Binding-site contacts:
Ligand atom OD1 contacts residue ARG890 of chain 1.A at 3.5 Å (salt-bridge).
Ligand atom OD2 contacts residue ARG894 of chain 1.A at 2.8 Å (salt-bridge).
Ligand atom CG contacts residue ARG890 of chain 1.A at 4.3 Å.
Ligand atom CB contacts residue ASN970 of chain 1.A at 3.4 Å.
Ligand atom CA contacts residue ASN970 of chain 1.A at 3.6 Å.
Ligand atom CG contacts residue ASN970 of chain 1.A at 3.8 Å.
Ligand atom OD1 contacts residue GLN969 of chain 1.A at 4.2 Å.
Ligand atom O contacts residue ASN970 of chain 1.A at 2.9 Å (h-bond).
Ligand atom CB contacts residue LYS835 of chain 1.A at 3.7 Å.
Ligand atom OXT contacts residue MET831 of chain 1.A at 4.1 Å.
Ligand atom OD1 contacts residue ARG894 of chain 1.A at 2.9 Å (salt-bridge).
Ligand atom C contacts residue ASN970 of chain 1.A at 3.8 Å.
Ligand atom CG contacts residue GLN679 of chain 1.A at 3.9 Å.
Ligand atom N contacts residue GLN679 of chain 1.A at 3.0 Å (h-bond).
Ligand atom OD2 contacts residue MET968 of chain 1.A at 4.3 Å.
Ligand atom CA contacts residue ARG890 of chain 1.A at 3.9 Å.
Ligand atom OXT contacts residue ARG647 of chain 1.A at 2.9 Å (salt-bridge).
Ligand atom C contacts residue MET831 of chain 1.A at 4.3 Å (hydrophobic).
Ligand atom OD2 contacts residue GLN969 of chain 1.A at 4.0 Å.
Ligand atom CB contacts residue LEU887 of chain 1.A at 4.4 Å (hydrophobic).
Ligand atom CG contacts residue ARG894 of chain 1.A at 3.4 Å.
Ligand atom CG contacts residue LYS835 of chain 1.A at 3.7 Å.
Ligand atom OD1 contacts residue ASN970 of chain 1.A at 4.4 Å.
Ligand atom N contacts residue ASN970 of chain 1.A at 2.9 Å (h-bond).
Ligand atom O contacts residue ARG647 of chain 1.A at 3.1 Å (salt-bridge).
Ligand atom OD2 contacts residue LYS835 of chain 1.A at 2.9 Å (salt-bridge).
Ligand atom CB contacts residue MET831 of chain 1.A at 4.4 Å (hydrophobic).
Ligand atom C contacts residue ARG647 of chain 1.A at 3.7 Å.
Ligand atom CA contacts residue GLN679 of chain 1.A at 4.0 Å.
Ligand atom OXT contacts residue LEU887 of chain 1.A at 3.7 Å.
Ligand atom OD2 contacts residue ASN970 of chain 1.A at 4.0 Å.
Ligand atom O contacts residue MET831 of chain 1.A at 3.8 Å.
Ligand atom OD1 contacts residue GLN679 of chain 1.A at 3.1 Å (h-bond).
Ligand atom N contacts residue ARG647 of chain 1.A at 3.1 Å (salt-bridge).
Ligand atom OXT contacts residue PRO651 of chain 1.A at 4.5 Å.
Ligand atom CA contacts residue ARG647 of chain 1.A at 4.1 Å.

The protein below binds the small molecule below.
Small molecule (SMILES): N[C@@H](CC(=O)O)C(=O)O

Sequence of chain 1.A:
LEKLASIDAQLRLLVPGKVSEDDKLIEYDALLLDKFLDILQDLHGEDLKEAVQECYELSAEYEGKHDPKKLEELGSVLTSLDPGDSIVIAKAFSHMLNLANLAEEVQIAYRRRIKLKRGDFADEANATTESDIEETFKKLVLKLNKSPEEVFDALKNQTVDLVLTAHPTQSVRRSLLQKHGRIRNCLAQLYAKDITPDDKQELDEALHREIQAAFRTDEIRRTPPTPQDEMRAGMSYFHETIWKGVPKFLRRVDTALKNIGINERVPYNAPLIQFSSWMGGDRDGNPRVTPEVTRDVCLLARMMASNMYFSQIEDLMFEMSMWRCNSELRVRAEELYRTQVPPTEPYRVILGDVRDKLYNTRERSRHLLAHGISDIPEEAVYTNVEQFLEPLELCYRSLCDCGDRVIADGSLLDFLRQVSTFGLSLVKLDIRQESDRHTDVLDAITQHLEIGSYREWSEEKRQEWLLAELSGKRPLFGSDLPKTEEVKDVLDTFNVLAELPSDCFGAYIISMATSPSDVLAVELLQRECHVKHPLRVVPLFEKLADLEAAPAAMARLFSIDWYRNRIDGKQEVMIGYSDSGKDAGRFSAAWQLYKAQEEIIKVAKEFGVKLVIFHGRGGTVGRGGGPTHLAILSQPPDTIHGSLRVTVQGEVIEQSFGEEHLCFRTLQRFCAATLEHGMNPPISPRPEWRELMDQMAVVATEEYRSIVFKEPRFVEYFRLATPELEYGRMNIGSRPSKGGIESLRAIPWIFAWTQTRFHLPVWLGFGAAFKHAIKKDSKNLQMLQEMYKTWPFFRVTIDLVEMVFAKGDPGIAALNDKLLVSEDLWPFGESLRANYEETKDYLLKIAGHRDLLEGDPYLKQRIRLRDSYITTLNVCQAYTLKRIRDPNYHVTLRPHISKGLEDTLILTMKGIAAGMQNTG